Sequence of chain 1.C:
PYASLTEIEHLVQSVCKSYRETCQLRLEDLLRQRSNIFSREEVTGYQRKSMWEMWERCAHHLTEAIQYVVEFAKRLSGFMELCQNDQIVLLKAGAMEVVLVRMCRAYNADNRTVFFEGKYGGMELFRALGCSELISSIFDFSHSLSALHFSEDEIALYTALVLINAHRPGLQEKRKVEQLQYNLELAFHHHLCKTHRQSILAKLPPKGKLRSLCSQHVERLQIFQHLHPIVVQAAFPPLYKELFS

Binding-site contacts:
Ligand atom C19 contacts residue GLU117 of chain 1.C at 3.7 Å.
Ligand atom C2 contacts residue LEU62 of chain 1.C at 3.4 Å (hydrophobic).
Ligand atom C11 contacts residue PHE115 of chain 1.C at 3.9 Å (hydrophobic).
Ligand atom C18 contacts residue PHE115 of chain 1.C at 3.8 Å (hydrophobic).
Ligand atom C24 contacts residue TRP55 of chain 1.C at 3.6 Å (hydrophobic).
Ligand atom C1 contacts residue MET96 of chain 1.C at 3.7 Å (hydrophobic).
Ligand atom C25 contacts residue MET103 of chain 1.C at 3.8 Å (hydrophobic).
Ligand atom C4 contacts residue ILE138 of chain 1.C at 3.6 Å (hydrophobic).
Ligand atom C26 contacts residue CYS58 of chain 1.C at 3.8 Å (hydrophobic).
Ligand atom C2 contacts residue HIS217 of chain 1.C at 3.5 Å.
Ligand atom O5 contacts residue MET103 of chain 1.C at 3.8 Å.
Ligand atom C7 contacts residue LEU62 of chain 1.C at 3.6 Å (hydrophobic).
Ligand atom C15 contacts residue LEU62 of chain 1.C at 3.9 Å (hydrophobic).
Ligand atom O3 contacts residue LEU129 of chain 1.C at 3.5 Å.
Ligand atom C5 contacts residue VAL114 of chain 1.C at 3.9 Å (hydrophobic).
Ligand atom C3 contacts residue ALA106 of chain 1.C at 3.9 Å (hydrophobic).
Ligand atom C6 contacts residue PHE116 of chain 1.C at 3.7 Å (hydrophobic).
Ligand atom O2 contacts residue PHE116 of chain 1.C at 3.4 Å.
Ligand atom O2 contacts residue GLU117 of chain 1.C at 2.7 Å (salt-bridge).
Ligand atom C14 contacts residue PHE126 of chain 1.C at 3.8 Å (hydrophobic).
Ligand atom O5 contacts residue ARG102 of chain 1.C at 3.9 Å.
Ligand atom C8 contacts residue PHE126 of chain 1.C at 3.5 Å (hydrophobic).
Ligand atom C1 contacts residue LEU62 of chain 1.C at 3.7 Å (hydrophobic).
Ligand atom C25 contacts residue VAL99 of chain 1.C at 3.4 Å (hydrophobic).
Ligand atom C7 contacts residue HIS217 of chain 1.C at 3.5 Å.
Ligand atom N3 contacts residue PHE116 of chain 1.C at 3.6 Å.
Ligand atom O1 contacts residue HIS61 of chain 1.C at 3.1 Å.
Ligand atom C24 contacts residue CYS58 of chain 1.C at 3.7 Å (hydrophobic).
Ligand atom C22 contacts residue PHE115 of chain 1.C at 3.3 Å (hydrophobic).
Ligand atom C20 contacts residue GLN24 of chain 1.C at 3.5 Å.
Ligand atom C2 contacts residue MET96 of chain 1.C at 3.8 Å (hydrophobic).
Ligand atom C1 contacts residue ILE138 of chain 1.C at 3.5 Å (hydrophobic).
Ligand atom N3 contacts residue PHE115 of chain 1.C at 3.1 Å (h-bond).
Ligand atom C3 contacts residue PHE115 of chain 1.C at 3.6 Å (hydrophobic).
Ligand atom C10 contacts residue ALA106 of chain 1.C at 3.7 Å (hydrophobic).
Ligand atom C5 contacts residue PHE126 of chain 1.C at 3.9 Å (hydrophobic).
Ligand atom C26 contacts residue ILE135 of chain 1.C at 3.8 Å (hydrophobic).
Ligand atom C25 contacts residue ARG102 of chain 1.C at 3.8 Å.
Ligand atom O3 contacts residue CYS58 of chain 1.C at 3.6 Å.
Ligand atom C13 contacts residue PHE116 of chain 1.C at 3.5 Å (hydrophobic).

The protein below binds the small molecule below.
Small molecule (SMILES): COc1ccc2c(n1)CCN(C(C)=O)[C@H]2C(=O)Nc1ccc(OCc2ccccc2OC)cc1